Sequence of chain 1.F:
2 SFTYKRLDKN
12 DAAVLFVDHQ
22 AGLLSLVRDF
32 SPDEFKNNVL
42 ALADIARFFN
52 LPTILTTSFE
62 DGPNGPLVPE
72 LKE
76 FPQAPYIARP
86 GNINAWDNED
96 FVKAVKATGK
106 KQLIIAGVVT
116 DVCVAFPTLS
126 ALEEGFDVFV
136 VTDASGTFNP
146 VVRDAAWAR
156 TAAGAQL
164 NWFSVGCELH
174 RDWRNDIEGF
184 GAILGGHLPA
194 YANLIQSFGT

Sequence of chain 1.E:
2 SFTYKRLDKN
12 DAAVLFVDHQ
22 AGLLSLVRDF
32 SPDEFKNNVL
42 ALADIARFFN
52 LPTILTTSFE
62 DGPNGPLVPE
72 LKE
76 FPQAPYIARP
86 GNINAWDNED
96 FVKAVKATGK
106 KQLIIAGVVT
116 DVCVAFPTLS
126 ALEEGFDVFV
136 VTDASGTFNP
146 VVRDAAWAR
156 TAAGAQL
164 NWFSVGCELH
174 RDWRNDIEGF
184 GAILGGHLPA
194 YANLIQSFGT

The small molecule below binds the protein below.
Small molecule (SMILES): CCC(N)=O

Binding-site contacts:
Ligand atom CB contacts residue CYS118 of chain 1.E at 3.1 Å (hydrophobic).
Ligand atom CG contacts residue ASN65 of chain 1.E at 4.2 Å.
Ligand atom CB contacts residue PHE166 of chain 1.F at 4.4 Å (hydrophobic).
Ligand atom CA contacts residue ASP19 of chain 1.E at 4.2 Å.
Ligand atom CA contacts residue LEU24 of chain 1.E at 4.5 Å (hydrophobic).
Ligand atom CG contacts residue SER59 of chain 1.E at 3.7 Å.
Ligand atom CG contacts residue TRP176 of chain 1.F at 4.4 Å (hydrophobic).
Ligand atom CA contacts residue VAL114 of chain 1.E at 3.5 Å (hydrophobic).
Ligand atom OD1 contacts residue SER59 of chain 1.E at 3.5 Å (h-bond).
Ligand atom CA contacts residue VAL113 of chain 1.E at 3.4 Å (hydrophobic).
Ligand atom ND2 contacts residue SER59 of chain 1.E at 3.1 Å (h-bond).
Ligand atom CA contacts residue CYS118 of chain 1.E at 1.7 Å (hydrophobic).
Ligand atom CB contacts residue LEU24 of chain 1.E at 4.2 Å (hydrophobic).
Ligand atom ND2 contacts residue CYS118 of chain 1.E at 2.9 Å (h-bond).
Ligand atom OD1 contacts residue TRP176 of chain 1.F at 3.4 Å (h-bond).
Ligand atom ND2 contacts residue ARG84 of chain 1.E at 4.0 Å.
Ligand atom ND2 contacts residue ASP19 of chain 1.E at 3.5 Å (salt-bridge).
Ligand atom CA contacts residue VAL117 of chain 1.E at 4.3 Å (hydrophobic).
Ligand atom CG contacts residue ILE88 of chain 1.E at 4.3 Å (hydrophobic).
Ligand atom CB contacts residue VAL113 of chain 1.E at 4.5 Å (hydrophobic).
Ligand atom CG contacts residue LEU24 of chain 1.E at 4.4 Å (hydrophobic).
Ligand atom OD1 contacts residue ASN65 of chain 1.E at 3.4 Å (h-bond).
Ligand atom CG contacts residue CYS118 of chain 1.E at 3.5 Å (hydrophobic).
Ligand atom ND2 contacts residue ILE88 of chain 1.E at 3.8 Å.